Sequence of chain 1.A:
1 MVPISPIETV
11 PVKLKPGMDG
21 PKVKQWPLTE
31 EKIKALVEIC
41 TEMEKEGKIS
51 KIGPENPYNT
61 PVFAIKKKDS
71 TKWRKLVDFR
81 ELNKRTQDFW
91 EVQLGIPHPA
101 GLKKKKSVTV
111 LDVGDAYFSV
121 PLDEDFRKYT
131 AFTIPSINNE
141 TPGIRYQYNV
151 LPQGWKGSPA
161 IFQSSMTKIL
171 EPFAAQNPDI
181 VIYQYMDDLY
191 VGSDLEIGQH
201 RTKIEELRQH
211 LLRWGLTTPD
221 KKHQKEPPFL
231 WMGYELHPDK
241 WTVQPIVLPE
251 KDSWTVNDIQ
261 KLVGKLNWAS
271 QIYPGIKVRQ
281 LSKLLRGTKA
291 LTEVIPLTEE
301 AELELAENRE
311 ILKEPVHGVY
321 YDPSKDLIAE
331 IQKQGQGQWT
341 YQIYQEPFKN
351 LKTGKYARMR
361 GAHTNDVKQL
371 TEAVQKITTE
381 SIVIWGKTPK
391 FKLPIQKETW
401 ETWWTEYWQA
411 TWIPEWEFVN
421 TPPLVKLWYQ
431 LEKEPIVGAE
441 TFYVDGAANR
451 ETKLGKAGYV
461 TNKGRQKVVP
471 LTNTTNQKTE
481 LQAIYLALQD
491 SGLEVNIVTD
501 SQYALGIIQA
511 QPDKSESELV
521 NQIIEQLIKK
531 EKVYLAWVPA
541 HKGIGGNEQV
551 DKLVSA

A small-molecule ligand and the protein it binds are described below.
Small molecule (SMILES): Oc1ccc(Br)cc1

Binding-site contacts:
Ligand atom C3 contacts residue SER165 of chain 1.A at 3.5 Å.
Ligand atom C4 contacts residue ALA116 of chain 1.A at 4.2 Å (hydrophobic).
Ligand atom C5 contacts residue MET166 of chain 1.A at 4.3 Å (hydrophobic).
Ligand atom C5 contacts residue PHE162 of chain 1.A at 4.1 Å (hydrophobic).
Ligand atom C6 contacts residue VAL120 of chain 1.A at 4.2 Å (hydrophobic).
Ligand atom C4 contacts residue VAL120 of chain 1.A at 3.4 Å (hydrophobic).
Ligand atom C2 contacts residue SER165 of chain 1.A at 4.3 Å.
Ligand atom C2 contacts residue ILE7 of chain 1.A at 2.9 Å (hydrophobic).
Ligand atom C5 contacts residue ALA116 of chain 1.A at 3.2 Å (hydrophobic).
Ligand atom C1 contacts residue ILE7 of chain 1.A at 2.4 Å (hydrophobic).
Ligand atom C6 contacts residue LEU216 of chain 1.A at 3.0 Å (hydrophobic).
Ligand atom C2 contacts residue LEU216 of chain 1.A at 3.6 Å (hydrophobic).
Ligand atom BR4 contacts residue PHE162 of chain 1.A at 2.8 Å.
Ligand atom C3 contacts residue VAL120 of chain 1.A at 4.4 Å (hydrophobic).
Ligand atom C2 contacts residue ILE169 of chain 1.A at 3.1 Å (hydrophobic).
Ligand atom BR4 contacts residue SER165 of chain 1.A at 3.2 Å.
Ligand atom BR4 contacts residue MET166 of chain 1.A at 3.0 Å.
Ligand atom C6 contacts residue SER119 of chain 1.A at 4.4 Å.
Ligand atom O1 contacts residue TRP214 of chain 1.A at 3.0 Å.
Ligand atom C1 contacts residue ILE169 of chain 1.A at 4.2 Å (hydrophobic).
Ligand atom C6 contacts residue ALA116 of chain 1.A at 3.4 Å (hydrophobic).
Ligand atom O1 contacts residue LEU216 of chain 1.A at 2.8 Å.
Ligand atom C3 contacts residue MET166 of chain 1.A at 3.6 Å (hydrophobic).
Ligand atom C4 contacts residue MET166 of chain 1.A at 3.9 Å (hydrophobic).
Ligand atom C4 contacts residue PHE162 of chain 1.A at 4.2 Å (hydrophobic).
Ligand atom C3 contacts residue ILE7 of chain 1.A at 3.5 Å (hydrophobic).
Ligand atom C5 contacts residue LEU216 of chain 1.A at 4.0 Å (hydrophobic).
Ligand atom C3 contacts residue LEU216 of chain 1.A at 4.4 Å (hydrophobic).
Ligand atom C5 contacts residue VAL120 of chain 1.A at 3.2 Å (hydrophobic).
Ligand atom C5 contacts residue ILE7 of chain 1.A at 3.4 Å (hydrophobic).
Ligand atom C6 contacts residue ILE7 of chain 1.A at 2.7 Å (hydrophobic).
Ligand atom BR4 contacts residue VAL120 of chain 1.A at 3.4 Å.
Ligand atom O1 contacts residue ILE7 of chain 1.A at 2.7 Å.
Ligand atom C4 contacts residue SER165 of chain 1.A at 3.7 Å.
Ligand atom C1 contacts residue LEU216 of chain 1.A at 2.9 Å (hydrophobic).
Ligand atom C1 contacts residue TRP214 of chain 1.A at 4.2 Å (hydrophobic).
Ligand atom C4 contacts residue ILE7 of chain 1.A at 3.7 Å (hydrophobic).
Ligand atom C3 contacts residue ILE169 of chain 1.A at 3.6 Å (hydrophobic).